This small molecule binds to this protein.
Small molecule (SMILES): Nc1nc2c(ncn2[C@H]2C[C@H](O)[C@@H](CO[P](=O)(O)O[P](=O)(O)OP(=O)(O)O)O2)c(=O)[nH]1

Sequence of chain 1.D:
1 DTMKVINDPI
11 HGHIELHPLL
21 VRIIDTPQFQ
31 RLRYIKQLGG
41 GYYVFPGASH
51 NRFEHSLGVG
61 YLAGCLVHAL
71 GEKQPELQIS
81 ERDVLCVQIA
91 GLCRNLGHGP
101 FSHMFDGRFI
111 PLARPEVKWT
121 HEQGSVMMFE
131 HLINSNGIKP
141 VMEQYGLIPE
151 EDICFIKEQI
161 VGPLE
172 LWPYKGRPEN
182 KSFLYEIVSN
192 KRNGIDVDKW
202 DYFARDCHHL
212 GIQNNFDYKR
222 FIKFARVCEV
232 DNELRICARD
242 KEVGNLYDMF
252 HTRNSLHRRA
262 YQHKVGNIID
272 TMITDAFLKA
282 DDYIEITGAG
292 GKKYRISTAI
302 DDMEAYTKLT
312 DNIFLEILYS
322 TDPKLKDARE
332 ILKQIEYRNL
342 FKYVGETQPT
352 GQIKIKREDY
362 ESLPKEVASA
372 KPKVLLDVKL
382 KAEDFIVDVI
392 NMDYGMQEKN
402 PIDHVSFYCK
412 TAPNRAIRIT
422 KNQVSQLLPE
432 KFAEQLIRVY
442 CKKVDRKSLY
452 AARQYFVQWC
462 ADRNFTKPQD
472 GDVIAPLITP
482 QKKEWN

Binding-site contacts:
Ligand atom C2' contacts residue TYR262 of chain 1.D at 3.7 Å (hydrophobic).
Ligand atom C8 contacts residue HIS258 of chain 1.D at 3.7 Å.
Ligand atom C6 contacts residue GLN263 of chain 1.D at 3.1 Å.
Ligand atom O1A contacts residue ARG94 of chain 1.D at 3.7 Å.
Ligand atom O3A contacts residue HIS103 of chain 1.D at 3.8 Å.
Ligand atom O3' contacts residue TYR203 of chain 1.D at 3.8 Å.
Ligand atom O3' contacts residue ASP207 of chain 1.D at 3.0 Å (salt-bridge).
Ligand atom C4' contacts residue ARG52 of chain 1.D at 3.6 Å.
Ligand atom O1G contacts residue TYR203 of chain 1.D at 3.7 Å.
Ligand atom C1' contacts residue HIS103 of chain 1.D at 3.4 Å.
Ligand atom O4' contacts residue ARG52 of chain 1.D at 3.3 Å (salt-bridge).
Ligand atom O3' contacts residue GLN37 of chain 1.D at 3.1 Å (h-bond).
Ligand atom PA contacts residue ASP199 of chain 1.D at 3.8 Å.
Ligand atom O1A contacts residue ASP199 of chain 1.D at 2.7 Å (salt-bridge).
Ligand atom N2 contacts residue LEU38 of chain 1.D at 3.1 Å (h-bond).
Ligand atom O1B contacts residue GLU122 of chain 1.D at 3.7 Å.
Ligand atom O6 contacts residue GLN263 of chain 1.D at 2.5 Å (h-bond).
Ligand atom N7 contacts residue HIS258 of chain 1.D at 3.6 Å.
Ligand atom C5' contacts residue TYR203 of chain 1.D at 3.5 Å (hydrophobic).
Ligand atom O1G contacts residue ASP199 of chain 1.D at 3.8 Å.
Ligand atom N1 contacts residue TYR262 of chain 1.D at 2.8 Å (h-bond).
Ligand atom C8 contacts residue HIS103 of chain 1.D at 3.4 Å.
Ligand atom O2A contacts residue HIS121 of chain 1.D at 3.8 Å.
Ligand atom O2G contacts residue ARG254 of chain 1.D at 3.0 Å (salt-bridge).
Ligand atom O2G contacts residue TYR203 of chain 1.D at 3.6 Å.
Ligand atom O3' contacts residue LEU38 of chain 1.D at 3.7 Å.
Ligand atom O2A contacts residue ARG94 of chain 1.D at 3.5 Å (salt-bridge).
Ligand atom O2B contacts residue ARG94 of chain 1.D at 2.6 Å (salt-bridge).
Ligand atom O5' contacts residue HIS103 of chain 1.D at 2.9 Å (h-bond).
Ligand atom C4 contacts residue HIS103 of chain 1.D at 3.8 Å.
Ligand atom C4' contacts residue HIS103 of chain 1.D at 3.8 Å.
Ligand atom O1A contacts residue TYR203 of chain 1.D at 3.7 Å.
Ligand atom C5 contacts residue GLN263 of chain 1.D at 3.7 Å.
Ligand atom O4' contacts residue HIS103 of chain 1.D at 2.8 Å.
Ligand atom N2 contacts residue TYR262 of chain 1.D at 3.6 Å (h-bond).
Ligand atom C2 contacts residue TYR262 of chain 1.D at 3.3 Å (hydrophobic).
Ligand atom O1G contacts residue LYS200 of chain 1.D at 3.4 Å (salt-bridge).
Ligand atom O6 contacts residue TYR262 of chain 1.D at 3.7 Å.
Ligand atom C6 contacts residue TYR262 of chain 1.D at 3.4 Å (hydrophobic).
Ligand atom N9 contacts residue HIS103 of chain 1.D at 3.2 Å.